Sequence of chain 1.A:
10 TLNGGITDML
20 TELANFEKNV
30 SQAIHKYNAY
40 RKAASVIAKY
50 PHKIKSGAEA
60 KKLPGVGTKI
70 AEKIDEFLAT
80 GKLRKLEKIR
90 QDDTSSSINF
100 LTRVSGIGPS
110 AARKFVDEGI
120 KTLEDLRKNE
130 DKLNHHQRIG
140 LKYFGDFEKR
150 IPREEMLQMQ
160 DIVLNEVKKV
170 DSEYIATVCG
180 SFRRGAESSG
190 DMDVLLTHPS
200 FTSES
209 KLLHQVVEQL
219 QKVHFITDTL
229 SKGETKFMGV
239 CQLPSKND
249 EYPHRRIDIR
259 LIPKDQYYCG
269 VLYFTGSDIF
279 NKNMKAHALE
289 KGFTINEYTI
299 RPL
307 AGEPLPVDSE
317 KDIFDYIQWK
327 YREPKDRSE

The small molecule below binds the protein below.
Small molecule (SMILES): Cc1cn([C@H]2C[C@H](O[P](=O)(O)OC[C@H]3O[C@@H](n4ccc(N)nc4=O)C[C@@H]3O[P](=O)(O)OC[C@H]3O[C@@H](n4cnc5c(=O)nc(N)[nH]c54)C[C@@H]3O[P](=O)(O)OC[C@H]3O[C@@H](n4cnc5c(=O)nc(N)[nH]c54)C[C@@H]3O)[C@@H](CO[P](=O)(O)O[C@H]3C[C@H](n4cnc5c(=O)nc(N)[nH]c54)O[C@@H]3COP(=O)(O)O)O2)c(=O)[nH]c1=O

Binding-site contacts:
Ligand atom C5' contacts residue TYR39 of chain 1.A at 3.9 Å (hydrophobic).
Ligand atom C8 contacts residue LYS35 of chain 1.A at 3.8 Å.
Ligand atom C5' contacts residue GLY66 of chain 1.A at 3.3 Å.
Ligand atom O3' contacts residue GLY64 of chain 1.A at 3.5 Å.
Ligand atom OP1 contacts residue LYS68 of chain 1.A at 3.6 Å (salt-bridge).
Ligand atom N7 contacts residue LYS35 of chain 1.A at 3.7 Å.
Ligand atom OP1 contacts residue GLY64 of chain 1.A at 3.0 Å (h-bond).
Ligand atom OP2 contacts residue LYS68 of chain 1.A at 3.0 Å (salt-bridge).
Ligand atom P contacts residue LYS35 of chain 1.A at 3.4 Å.
Ligand atom OP1 contacts residue VAL65 of chain 1.A at 3.3 Å (h-bond).
Ligand atom N3 contacts residue ALA38 of chain 1.A at 3.6 Å.
Ligand atom O3' contacts residue ILE69 of chain 1.A at 3.7 Å.
Ligand atom N7 contacts residue NA1 of chain 1.K at 2.4 Å (h-bond).
Ligand atom OP1 contacts residue THR67 of chain 1.A at 3.5 Å (h-bond).
Ligand atom P contacts residue GLY64 of chain 1.A at 3.9 Å.
Ligand atom O4' contacts residue ALA38 of chain 1.A at 3.6 Å.
Ligand atom OP3 contacts residue LYS35 of chain 1.A at 2.7 Å (salt-bridge).
Ligand atom OP2 contacts residue LYS72 of chain 1.A at 3.7 Å.
Ligand atom C5' contacts residue GLY64 of chain 1.A at 3.1 Å.
Ligand atom OP1 contacts residue PRO63 of chain 1.A at 3.6 Å.
Ligand atom C5' contacts residue LYS35 of chain 1.A at 3.9 Å.
Ligand atom P contacts residue LYS68 of chain 1.A at 3.3 Å.
Ligand atom P contacts residue GLY66 of chain 1.A at 3.7 Å.
Ligand atom OP1 contacts residue LEU62 of chain 1.A at 3.6 Å (h-bond).
Ligand atom O5' contacts residue GLY66 of chain 1.A at 3.5 Å.
Ligand atom P contacts residue ILE69 of chain 1.A at 3.9 Å.
Ligand atom O6 contacts residue NA1 of chain 1.K at 3.5 Å (h-bond).
Ligand atom OP1 contacts residue GLY66 of chain 1.A at 2.8 Å (h-bond).
Ligand atom C4' contacts residue GLY64 of chain 1.A at 3.2 Å.
Ligand atom C3' contacts residue GLY66 of chain 1.A at 3.7 Å.
Ligand atom OP1 contacts residue ILE69 of chain 1.A at 3.0 Å (h-bond).
Ligand atom OP1 contacts residue LYS35 of chain 1.A at 3.1 Å (salt-bridge).
Ligand atom O5' contacts residue LYS35 of chain 1.A at 3.7 Å.
Ligand atom C5 contacts residue NA1 of chain 1.K at 3.5 Å.
Ligand atom P contacts residue LYS68 of chain 1.A at 3.9 Å.
Ligand atom C8 contacts residue NA1 of chain 1.K at 3.2 Å.
Ligand atom OP2 contacts residue THR67 of chain 1.A at 3.6 Å.
Ligand atom OP2 contacts residue LYS68 of chain 1.A at 3.1 Å.
Ligand atom OP1 contacts residue LYS68 of chain 1.A at 2.8 Å (salt-bridge).
Ligand atom OP2 contacts residue GLY66 of chain 1.A at 3.6 Å.